Sequence of chain 1.B:
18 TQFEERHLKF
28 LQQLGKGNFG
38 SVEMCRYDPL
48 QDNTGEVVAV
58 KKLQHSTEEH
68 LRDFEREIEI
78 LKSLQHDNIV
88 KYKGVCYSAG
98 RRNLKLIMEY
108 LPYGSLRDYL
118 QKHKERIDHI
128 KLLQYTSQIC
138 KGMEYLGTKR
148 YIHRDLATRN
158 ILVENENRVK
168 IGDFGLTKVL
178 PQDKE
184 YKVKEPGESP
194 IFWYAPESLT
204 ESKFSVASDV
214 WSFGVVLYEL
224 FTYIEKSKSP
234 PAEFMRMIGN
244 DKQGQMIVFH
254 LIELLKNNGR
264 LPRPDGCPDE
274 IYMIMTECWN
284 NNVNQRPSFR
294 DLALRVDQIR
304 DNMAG

A protein and the small-molecule ligand that binds it are described below.
Small molecule (SMILES): N#CC[C@@H](C1CCCC1)n1cc(-c2ncnc3[nH]ccc23)cn1

Binding-site contacts:
Ligand atom C16 contacts residue LEU31 of chain 1.B at 3.6 Å (hydrophobic).
Ligand atom N11 contacts residue GLY32 of chain 1.B at 3.5 Å.
Ligand atom C18 contacts residue ALA56 of chain 1.B at 3.5 Å (hydrophobic).
Ligand atom C13 contacts residue LEU159 of chain 1.B at 3.9 Å (hydrophobic).
Ligand atom C21 contacts residue ALA56 of chain 1.B at 3.7 Å (hydrophobic).
Ligand atom C21 contacts residue VAL87 of chain 1.B at 3.8 Å (hydrophobic).
Ligand atom C08 contacts residue GLY34 of chain 1.B at 3.7 Å.
Ligand atom C03 contacts residue ARG156 of chain 1.B at 3.3 Å.
Ligand atom C02 contacts residue ASN157 of chain 1.B at 3.6 Å.
Ligand atom C02 contacts residue ARG156 of chain 1.B at 3.5 Å.
Ligand atom N01 contacts residue GLY169 of chain 1.B at 3.5 Å.
Ligand atom C07 contacts residue GLY34 of chain 1.B at 3.6 Å.
Ligand atom N01 contacts residue ASN157 of chain 1.B at 3.4 Å (h-bond).
Ligand atom C12 contacts residue LEU31 of chain 1.B at 3.4 Å (hydrophobic).
Ligand atom C07 contacts residue VAL39 of chain 1.B at 3.9 Å (hydrophobic).
Ligand atom N15 contacts residue LEU31 of chain 1.B at 3.6 Å.
Ligand atom C21 contacts residue GLU106 of chain 1.B at 3.9 Å.
Ligand atom N22 contacts residue ALA56 of chain 1.B at 3.2 Å.
Ligand atom N22 contacts residue VAL87 of chain 1.B at 3.8 Å.
Ligand atom C18 contacts residue GLU106 of chain 1.B at 3.7 Å.
Ligand atom N01 contacts residue ASP170 of chain 1.B at 3.6 Å.
Ligand atom C19 contacts residue LEU159 of chain 1.B at 3.2 Å (hydrophobic).
Ligand atom C03 contacts residue ASN157 of chain 1.B at 3.8 Å.
Ligand atom C16 contacts residue LEU108 of chain 1.B at 3.2 Å (hydrophobic).
Ligand atom C06 contacts residue VAL39 of chain 1.B at 3.5 Å (hydrophobic).
Ligand atom N11 contacts residue LEU31 of chain 1.B at 3.4 Å (h-bond).
Ligand atom C16 contacts residue TYR107 of chain 1.B at 3.9 Å (hydrophobic).
Ligand atom N17 contacts residue GLU106 of chain 1.B at 3.9 Å.
Ligand atom C21 contacts residue MET105 of chain 1.B at 3.5 Å (hydrophobic).
Ligand atom C20 contacts residue LEU159 of chain 1.B at 3.5 Å (hydrophobic).
Ligand atom N17 contacts residue TYR107 of chain 1.B at 3.8 Å.
Ligand atom N17 contacts residue LEU108 of chain 1.B at 3.1 Å (h-bond).
Ligand atom C08 contacts residue ASP170 of chain 1.B at 3.6 Å.
Ligand atom C09 contacts residue ASP170 of chain 1.B at 3.8 Å.
Ligand atom C06 contacts residue GLY32 of chain 1.B at 3.7 Å.
Ligand atom C14 contacts residue LEU159 of chain 1.B at 3.5 Å (hydrophobic).
Ligand atom C18 contacts residue LEU159 of chain 1.B at 3.6 Å (hydrophobic).
Ligand atom C06 contacts residue LYS33 of chain 1.B at 3.9 Å.
Ligand atom N22 contacts residue GLU106 of chain 1.B at 2.9 Å (salt-bridge).
Ligand atom N17 contacts residue ALA56 of chain 1.B at 3.9 Å.